Binding-site contacts:
Ligand atom C8 contacts residue ALA592 of chain 1.A at 3.8 Å (hydrophobic).
Ligand atom O6 contacts residue GLU233 of chain 2.A at 3.3 Å.
Ligand atom C7 contacts residue ASN595 of chain 1.A at 3.8 Å.
Ligand atom N2 contacts residue GLN697 of chain 1.A at 3.6 Å (h-bond).
Ligand atom C4 contacts residue ARG311 of chain 2.A at 3.4 Å.
Ligand atom O2 contacts residue GLU233 of chain 2.A at 2.6 Å (salt-bridge).
Ligand atom C2 contacts residue ARG311 of chain 2.A at 3.8 Å.
Ligand atom C8 contacts residue SER588 of chain 1.A at 3.5 Å.
Ligand atom C5 contacts residue ASN595 of chain 1.A at 3.6 Å.
Ligand atom C3 contacts residue ARG311 of chain 2.A at 3.7 Å.
Ligand atom O3 contacts residue GLU233 of chain 2.A at 3.6 Å.
Ligand atom C2 contacts residue SER591 of chain 1.A at 3.7 Å.
Ligand atom C1 contacts residue ASN595 of chain 1.A at 1.4 Å.
Ligand atom C1 contacts residue SER591 of chain 1.A at 3.6 Å.
Ligand atom C1 contacts residue GLN697 of chain 1.A at 3.9 Å.
Ligand atom C5 contacts residue GLU233 of chain 2.A at 3.8 Å.
Ligand atom C7 contacts residue SER591 of chain 1.A at 3.9 Å.
Ligand atom O4 contacts residue GLU233 of chain 2.A at 2.5 Å (salt-bridge).
Ligand atom C4 contacts residue GLU233 of chain 2.A at 3.6 Å.
Ligand atom C3 contacts residue ASN595 of chain 1.A at 3.7 Å.
Ligand atom C6 contacts residue LEU67 of chain 2.A at 3.3 Å (hydrophobic).
Ligand atom O4 contacts residue ARG311 of chain 2.A at 3.8 Å.
Ligand atom C8 contacts residue TYR234 of chain 2.A at 3.7 Å (hydrophobic).
Ligand atom C7 contacts residue GLN697 of chain 1.A at 3.4 Å.
Ligand atom O6 contacts residue LEU67 of chain 2.A at 3.7 Å.
Ligand atom C2 contacts residue ASN595 of chain 1.A at 2.4 Å.
Ligand atom O5 contacts residue ASN595 of chain 1.A at 2.2 Å (h-bond).
Ligand atom N2 contacts residue SER591 of chain 1.A at 2.9 Å (h-bond).
Ligand atom O7 contacts residue GLN697 of chain 1.A at 3.3 Å (h-bond).
Ligand atom C2 contacts residue GLU233 of chain 2.A at 3.4 Å.
Ligand atom C2 contacts residue GLN697 of chain 1.A at 3.7 Å.
Ligand atom C3 contacts residue ARG311 of chain 2.A at 3.6 Å.
Ligand atom O5 contacts residue HIS69 of chain 2.A at 3.5 Å.
Ligand atom O6 contacts residue HIS69 of chain 2.A at 2.9 Å (h-bond).
Ligand atom C6 contacts residue HIS69 of chain 2.A at 3.8 Å.
Ligand atom O4 contacts residue LEU67 of chain 2.A at 3.7 Å.
Ligand atom N2 contacts residue ASN595 of chain 1.A at 3.0 Å (h-bond).
Ligand atom O3 contacts residue ARG311 of chain 2.A at 3.0 Å (salt-bridge).
Ligand atom O2 contacts residue ARG311 of chain 2.A at 3.3 Å (salt-bridge).
Ligand atom O2 contacts residue HIS69 of chain 2.A at 3.0 Å (h-bond).

Sequence of chain 2.A:
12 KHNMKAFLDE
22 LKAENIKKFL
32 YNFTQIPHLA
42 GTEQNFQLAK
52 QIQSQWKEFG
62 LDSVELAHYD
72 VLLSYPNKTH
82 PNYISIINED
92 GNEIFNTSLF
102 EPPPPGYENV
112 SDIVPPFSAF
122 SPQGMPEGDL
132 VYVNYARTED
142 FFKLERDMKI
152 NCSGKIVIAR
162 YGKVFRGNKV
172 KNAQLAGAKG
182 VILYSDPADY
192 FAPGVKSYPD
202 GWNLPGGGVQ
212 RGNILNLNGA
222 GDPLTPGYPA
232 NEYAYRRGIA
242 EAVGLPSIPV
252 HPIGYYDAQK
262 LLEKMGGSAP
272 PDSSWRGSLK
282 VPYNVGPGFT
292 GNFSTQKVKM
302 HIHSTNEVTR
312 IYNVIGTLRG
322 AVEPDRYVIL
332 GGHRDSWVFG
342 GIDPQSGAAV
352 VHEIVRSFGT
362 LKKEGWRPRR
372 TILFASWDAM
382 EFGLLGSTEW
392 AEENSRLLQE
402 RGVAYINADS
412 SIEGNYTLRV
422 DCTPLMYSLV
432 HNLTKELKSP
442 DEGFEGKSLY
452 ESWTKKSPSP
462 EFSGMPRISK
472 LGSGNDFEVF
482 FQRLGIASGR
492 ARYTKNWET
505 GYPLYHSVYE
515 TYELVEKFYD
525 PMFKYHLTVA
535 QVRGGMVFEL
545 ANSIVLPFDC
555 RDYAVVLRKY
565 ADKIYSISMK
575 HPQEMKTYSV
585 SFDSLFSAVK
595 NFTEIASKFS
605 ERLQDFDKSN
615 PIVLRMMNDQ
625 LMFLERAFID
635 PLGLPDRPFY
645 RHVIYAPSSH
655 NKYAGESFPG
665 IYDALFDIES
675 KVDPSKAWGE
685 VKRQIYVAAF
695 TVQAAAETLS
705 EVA

A protein and the small-molecule ligand that binds it are described below.
Small molecule (SMILES): CC(=O)N[C@H]1[C@H](O[C@H]2[C@H](O)[C@@H](NC(C)=O)CO[C@@H]2CO)O[C@H](CO)[C@@H](O[C@@H]2O[C@H](CO[C@H]3O[C@H](CO)[C@@H](O)[C@H](O)[C@@H]3O)[C@@H](O)[C@H](O[C@H]3O[C@H](CO)[C@@H](O)[C@H](O)[C@@H]3O)[C@@H]2O)[C@@H]1O

Sequence of chain 1.A:
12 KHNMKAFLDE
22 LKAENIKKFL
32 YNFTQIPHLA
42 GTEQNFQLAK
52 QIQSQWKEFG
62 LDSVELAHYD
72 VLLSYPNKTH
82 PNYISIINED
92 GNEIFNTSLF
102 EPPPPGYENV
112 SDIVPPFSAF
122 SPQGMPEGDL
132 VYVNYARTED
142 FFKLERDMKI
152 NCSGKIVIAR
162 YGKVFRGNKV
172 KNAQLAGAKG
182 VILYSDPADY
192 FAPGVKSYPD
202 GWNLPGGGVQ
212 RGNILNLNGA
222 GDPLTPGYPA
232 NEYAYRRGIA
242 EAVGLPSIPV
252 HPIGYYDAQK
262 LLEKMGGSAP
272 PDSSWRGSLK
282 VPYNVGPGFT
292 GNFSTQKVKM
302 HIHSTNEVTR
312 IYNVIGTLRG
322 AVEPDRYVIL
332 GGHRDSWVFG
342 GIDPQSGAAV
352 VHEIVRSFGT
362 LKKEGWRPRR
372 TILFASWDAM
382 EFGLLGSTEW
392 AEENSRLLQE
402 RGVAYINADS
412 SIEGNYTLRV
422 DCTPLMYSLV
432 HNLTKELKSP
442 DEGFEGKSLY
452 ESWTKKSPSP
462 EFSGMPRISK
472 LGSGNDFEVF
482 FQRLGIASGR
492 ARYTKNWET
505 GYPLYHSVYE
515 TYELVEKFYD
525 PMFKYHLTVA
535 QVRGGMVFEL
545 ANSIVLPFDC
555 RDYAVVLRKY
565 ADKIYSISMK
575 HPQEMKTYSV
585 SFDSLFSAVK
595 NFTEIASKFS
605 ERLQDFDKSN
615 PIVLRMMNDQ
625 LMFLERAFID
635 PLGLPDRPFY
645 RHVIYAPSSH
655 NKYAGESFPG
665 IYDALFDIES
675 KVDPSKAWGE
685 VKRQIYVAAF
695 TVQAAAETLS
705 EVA